Binding-site contacts:
Ligand atom N3 contacts residue LEU140 of chain 1.A at 3.9 Å.
Ligand atom O3 contacts residue HIS64 of chain 1.A at 3.6 Å (h-bond).
Ligand atom O4 contacts residue GLN92 of chain 1.A at 3.2 Å (h-bond).
Ligand atom F1 contacts residue GLN92 of chain 1.A at 3.3 Å.
Ligand atom N1 contacts residue HIS94 of chain 1.A at 3.3 Å (h-bond).
Ligand atom O3 contacts residue HIS94 of chain 1.A at 4.0 Å.
Ligand atom N1 contacts residue HIS119 of chain 1.A at 3.4 Å (h-bond).
Ligand atom O2 contacts residue ZN1 of chain 1.B at 2.9 Å.
Ligand atom N2 contacts residue THR199 of chain 1.A at 3.1 Å (h-bond).
Ligand atom C1 contacts residue ZN1 of chain 1.B at 4.0 Å.
Ligand atom O1 contacts residue TRP208 of chain 1.A at 3.5 Å.
Ligand atom O2 contacts residue VAL142 of chain 1.A at 3.7 Å.
Ligand atom O2 contacts residue VAL121 of chain 1.A at 4.0 Å.
Ligand atom N1 contacts residue ZN1 of chain 1.B at 2.0 Å.
Ligand atom S1 contacts residue HIS119 of chain 1.A at 3.9 Å.
Ligand atom C2 contacts residue HIS94 of chain 1.A at 3.4 Å.
Ligand atom F2 contacts residue PHE130 of chain 1.A at 3.1 Å.
Ligand atom C6 contacts residue LEU197 of chain 1.A at 3.7 Å (hydrophobic).
Ligand atom C2 contacts residue ZN1 of chain 1.B at 4.0 Å.
Ligand atom N3 contacts residue VAL121 of chain 1.A at 4.0 Å.
Ligand atom N1 contacts residue HIS96 of chain 1.A at 3.3 Å (h-bond).
Ligand atom O4 contacts residue ASN67 of chain 1.A at 3.5 Å (h-bond).
Ligand atom S1 contacts residue THR198 of chain 1.A at 3.8 Å.
Ligand atom C1 contacts residue HIS94 of chain 1.A at 3.7 Å.
Ligand atom O2 contacts residue TRP208 of chain 1.A at 3.8 Å.
Ligand atom O2 contacts residue HIS94 of chain 1.A at 3.3 Å.
Ligand atom O1 contacts residue SER196 of chain 1.A at 4.0 Å.
Ligand atom S1 contacts residue ZN1 of chain 1.B at 3.0 Å.
Ligand atom F1 contacts residue PHE130 of chain 1.A at 4.0 Å.
Ligand atom N2 contacts residue HIS64 of chain 1.A at 3.7 Å.
Ligand atom S1 contacts residue HIS94 of chain 1.A at 3.9 Å.
Ligand atom N3 contacts residue VAL142 of chain 1.A at 3.7 Å.
Ligand atom C5 contacts residue LEU197 of chain 1.A at 3.8 Å (hydrophobic).
Ligand atom N1 contacts residue THR198 of chain 1.A at 2.7 Å (h-bond).
Ligand atom O1 contacts residue LEU197 of chain 1.A at 3.3 Å.
Ligand atom O2 contacts residue HIS119 of chain 1.A at 3.3 Å (h-bond).
Ligand atom O3 contacts residue THR199 of chain 1.A at 4.0 Å.
Ligand atom N3 contacts residue LEU197 of chain 1.A at 3.2 Å.
Ligand atom O1 contacts residue THR198 of chain 1.A at 3.0 Å (h-bond).
Ligand atom S2 contacts residue THR199 of chain 1.A at 4.0 Å.

A protein and the small-molecule ligand that binds it are described below.
Small molecule (SMILES): Nc1cc(C(F)(F)F)c(S(N)(=O)=O)cc1S(N)(=O)=O

Sequence of chain 1.A:
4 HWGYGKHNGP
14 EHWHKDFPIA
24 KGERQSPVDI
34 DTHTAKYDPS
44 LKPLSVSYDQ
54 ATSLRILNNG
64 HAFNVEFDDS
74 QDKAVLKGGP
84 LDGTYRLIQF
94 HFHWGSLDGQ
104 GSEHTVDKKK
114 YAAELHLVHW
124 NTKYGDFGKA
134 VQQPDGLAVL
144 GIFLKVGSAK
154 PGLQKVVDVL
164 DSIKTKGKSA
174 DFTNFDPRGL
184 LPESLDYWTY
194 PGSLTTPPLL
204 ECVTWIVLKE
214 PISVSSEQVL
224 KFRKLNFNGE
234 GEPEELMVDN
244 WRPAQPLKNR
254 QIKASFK